The small molecule below binds the protein below.
Small molecule (SMILES): CS/C=C/C(=O)SCCNC(=O)CCNC(=O)[C@H](O)C(C)(C)COP(=O)(O)OP(=O)(O)OC[C@H]1O[C@@H](n2cnc3c(N)ncnc32)[C@H](O)[C@@H]1OP(=O)(O)O

Binding-site contacts:
Ligand atom OAN contacts residue LYS31 of chain 3.A at 2.5 Å (salt-bridge).
Ligand atom CAV contacts residue LEU73 of chain 3.A at 3.5 Å (hydrophobic).
Ligand atom CAT contacts residue ALA69 of chain 3.A at 3.4 Å (hydrophobic).
Ligand atom C4' contacts residue ASP30 of chain 3.A at 3.4 Å.
Ligand atom N1 contacts residue LEU73 of chain 3.A at 3.0 Å (h-bond).
Ligand atom SBL contacts residue LEU73 of chain 3.A at 3.6 Å.
Ligand atom C2 contacts residue ASP72 of chain 3.A at 3.3 Å.
Ligand atom CAQ contacts residue GLY118 of chain 3.A at 3.5 Å.
Ligand atom OAE contacts residue GLY118 of chain 3.A at 2.8 Å (h-bond).
Ligand atom PBZ contacts residue LYS31 of chain 3.A at 3.5 Å.
Ligand atom OAF contacts residue PRO140 of chain 3.A at 3.7 Å.
Ligand atom O4' contacts residue LYS31 of chain 3.A at 3.4 Å.
Ligand atom OAE contacts residue GLY117 of chain 3.A at 3.5 Å.
Ligand atom N1 contacts residue LEU71 of chain 3.A at 3.4 Å (h-bond).
Ligand atom N6 contacts residue ALA69 of chain 3.A at 3.2 Å (h-bond).
Ligand atom SBK contacts residue GLY149 of chain 3.A at 2.8 Å (h-bond).
Ligand atom N7 contacts residue ALA69 of chain 3.A at 3.3 Å.
Ligand atom OAE contacts residue LEU71 of chain 3.A at 2.9 Å (h-bond).
Ligand atom C2 contacts residue LEU73 of chain 3.A at 3.6 Å (hydrophobic).
Ligand atom N6 contacts residue LEU71 of chain 3.A at 3.2 Å (h-bond).
Ligand atom CAB contacts residue TYR136 of chain 3.A at 3.3 Å (hydrophobic).
Ligand atom CAW contacts residue VAL116 of chain 3.A at 3.7 Å (hydrophobic).
Ligand atom N1 contacts residue ASP72 of chain 3.A at 3.4 Å.
Ligand atom OBJ contacts residue ARG32 of chain 3.A at 3.3 Å (salt-bridge).
Ligand atom CAA contacts residue GLY149 of chain 3.A at 3.0 Å.
Ligand atom CAQ contacts residue LEU71 of chain 3.A at 3.7 Å (hydrophobic).
Ligand atom OAE contacts residue GLY70 of chain 3.A at 3.4 Å.
Ligand atom CBM contacts residue LEU71 of chain 3.A at 3.6 Å (hydrophobic).
Ligand atom OAJ contacts residue ARG32 of chain 3.A at 3.2 Å (salt-bridge).
Ligand atom SBK contacts residue THR148 of chain 3.A at 3.7 Å.
Ligand atom CAW contacts residue ALA69 of chain 3.A at 3.3 Å (hydrophobic).
Ligand atom C2 contacts residue VAL74 of chain 3.A at 3.6 Å (hydrophobic).
Ligand atom N1 contacts residue ALA34 of chain 3.A at 3.5 Å.
Ligand atom NBC contacts residue VAL116 of chain 3.A at 3.7 Å.
Ligand atom CBN contacts residue ALA69 of chain 3.A at 3.3 Å (hydrophobic).
Ligand atom O4' contacts residue ASP30 of chain 3.A at 3.6 Å (salt-bridge).
Ligand atom NBC contacts residue ALA69 of chain 3.A at 2.5 Å (h-bond).
Ligand atom C6 contacts residue ALA34 of chain 3.A at 3.7 Å (hydrophobic).
Ligand atom N9 contacts residue LYS31 of chain 3.A at 3.6 Å.
Ligand atom SBL contacts residue GLU141 of chain 3.A at 3.6 Å.

Sequence of chain 3.A:
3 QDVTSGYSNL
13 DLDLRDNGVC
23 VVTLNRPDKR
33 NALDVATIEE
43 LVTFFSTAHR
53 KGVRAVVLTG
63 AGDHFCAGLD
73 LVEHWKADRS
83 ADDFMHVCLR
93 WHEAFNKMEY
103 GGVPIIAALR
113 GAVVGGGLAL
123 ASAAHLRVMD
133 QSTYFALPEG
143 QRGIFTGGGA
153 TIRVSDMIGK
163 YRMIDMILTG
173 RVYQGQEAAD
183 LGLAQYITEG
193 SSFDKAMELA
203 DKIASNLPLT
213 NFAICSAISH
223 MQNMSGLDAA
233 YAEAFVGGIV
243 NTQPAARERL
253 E